Binding-site contacts:
Ligand atom O3 contacts residue PRO60 of chain 1.K at 3.6 Å.
Ligand atom O4 contacts residue ASN46 of chain 1.K at 3.5 Å.
Ligand atom C2 contacts residue GLY106 of chain 1.J at 3.4 Å.
Ligand atom C6 contacts residue ASN44 of chain 1.K at 3.8 Å.
Ligand atom C5 contacts residue ARG103 of chain 1.J at 3.6 Å.
Ligand atom O2 contacts residue ARG103 of chain 1.J at 3.8 Å.
Ligand atom N2 contacts residue HIS299 of chain 1.A at 3.4 Å (h-bond).
Ligand atom O6 contacts residue SER24 of chain 1.K at 3.1 Å (h-bond).
Ligand atom O3 contacts residue ASN45 of chain 1.K at 3.0 Å (h-bond).
Ligand atom O3 contacts residue GLY106 of chain 1.J at 3.4 Å (h-bond).
Ligand atom O4 contacts residue ASN45 of chain 1.K at 2.4 Å (h-bond).
Ligand atom O4 contacts residue ASN44 of chain 1.K at 3.4 Å (h-bond).
Ligand atom C8 contacts residue ARG412 of chain 1.A at 3.5 Å.
Ligand atom C3 contacts residue ILE104 of chain 1.J at 3.7 Å (hydrophobic).
Ligand atom C2 contacts residue ASN301 of chain 1.A at 2.4 Å.
Ligand atom O5 contacts residue THR383 of chain 1.A at 3.6 Å.
Ligand atom C3 contacts residue ASN301 of chain 1.A at 3.7 Å.
Ligand atom O7 contacts residue ASN301 of chain 1.A at 3.3 Å (h-bond).
Ligand atom C5 contacts residue THR383 of chain 1.A at 3.8 Å.
Ligand atom O5 contacts residue ARG103 of chain 1.J at 2.7 Å (salt-bridge).
Ligand atom C1 contacts residue ASN301 of chain 1.A at 1.4 Å.
Ligand atom C3 contacts residue ASN45 of chain 1.K at 3.4 Å.
Ligand atom C4 contacts residue ASN45 of chain 1.K at 3.5 Å.
Ligand atom C3 contacts residue GLY106 of chain 1.J at 3.7 Å.
Ligand atom O5 contacts residue ASN301 of chain 1.A at 2.4 Å (h-bond).
Ligand atom O6 contacts residue ASN44 of chain 1.K at 2.4 Å (h-bond).
Ligand atom C8 contacts residue VAL108 of chain 1.J at 3.8 Å (hydrophobic).
Ligand atom O3 contacts residue GLY61 of chain 1.K at 3.2 Å (h-bond).
Ligand atom C5 contacts residue ILE104 of chain 1.J at 3.4 Å (hydrophobic).
Ligand atom C5 contacts residue ASN301 of chain 1.A at 3.6 Å.
Ligand atom O6 contacts residue ARG103 of chain 1.J at 2.3 Å (salt-bridge).
Ligand atom C4 contacts residue SER62 of chain 1.K at 3.8 Å.
Ligand atom N2 contacts residue ASN301 of chain 1.A at 2.8 Å (h-bond).
Ligand atom O3 contacts residue ILE104 of chain 1.J at 3.6 Å.
Ligand atom C4 contacts residue GLY106 of chain 1.J at 3.8 Å.
Ligand atom N2 contacts residue VAL108 of chain 1.J at 3.5 Å.
Ligand atom C7 contacts residue ASN301 of chain 1.A at 3.2 Å.
Ligand atom C6 contacts residue ARG103 of chain 1.J at 3.5 Å.
Ligand atom C1 contacts residue ARG103 of chain 1.J at 3.5 Å.
Ligand atom C8 contacts residue THR267 of chain 1.A at 3.7 Å.

Sequence of chain 1.K:
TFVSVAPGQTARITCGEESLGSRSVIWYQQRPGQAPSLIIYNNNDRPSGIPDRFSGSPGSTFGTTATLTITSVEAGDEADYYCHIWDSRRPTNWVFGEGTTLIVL

Sequence of chain 1.J:
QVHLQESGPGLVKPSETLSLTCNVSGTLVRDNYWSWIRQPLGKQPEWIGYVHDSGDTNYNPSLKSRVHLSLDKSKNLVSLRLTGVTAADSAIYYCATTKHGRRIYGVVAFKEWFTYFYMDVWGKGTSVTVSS

Sequence of chain 1.A:
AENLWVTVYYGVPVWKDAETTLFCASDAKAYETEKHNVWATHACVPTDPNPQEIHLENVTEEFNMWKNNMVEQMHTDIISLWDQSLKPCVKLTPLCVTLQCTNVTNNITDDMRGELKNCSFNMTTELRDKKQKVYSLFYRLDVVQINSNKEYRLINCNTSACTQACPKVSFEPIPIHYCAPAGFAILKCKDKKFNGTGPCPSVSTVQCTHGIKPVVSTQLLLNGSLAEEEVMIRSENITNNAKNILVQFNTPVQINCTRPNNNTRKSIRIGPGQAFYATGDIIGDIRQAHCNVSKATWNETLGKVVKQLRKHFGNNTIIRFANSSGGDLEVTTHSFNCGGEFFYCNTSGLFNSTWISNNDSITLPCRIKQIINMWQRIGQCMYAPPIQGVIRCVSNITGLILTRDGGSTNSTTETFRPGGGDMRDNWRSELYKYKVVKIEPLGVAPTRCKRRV

This protein binds this small molecule.
Small molecule (SMILES): CC(=O)N[C@H]1[C@H](O[C@H]2[C@H](O)[C@@H](NC(C)=O)CO[C@@H]2CO)O[C@H](CO)[C@@H](O[C@@H]2O[C@H](CO[C@H]3O[C@H](CO[C@H]4O[C@H](CO)[C@@H](O)[C@H](O)[C@@H]4O)[C@@H](O)[C@H](O[C@H]4O[C@H](CO)[C@@H](O)[C@H](O)[C@@H]4O)[C@@H]3O)[C@@H](O)[C@H](O[C@H]3O[C@H](CO)[C@@H](O)[C@H](O)[C@@H]3O[C@H]3O[C@H](CO)[C@@H](O)[C@H](O)[C@@H]3O[C@H]3O[C@H](CO)[C@@H](O)[C@H](O)[C@@H]3O)[C@@H]2O)[C@@H]1O